Binding-site contacts:
Ligand atom C contacts residue ASN112 of chain 1.A at 4.0 Å.
Ligand atom CA contacts residue ZN1 of chain 1.D at 4.4 Å.
Ligand atom CA contacts residue ASN112 of chain 1.A at 3.8 Å.
Ligand atom C contacts residue HIS231 of chain 1.A at 4.0 Å.
Ligand atom CG2 contacts residue GLU143 of chain 1.A at 4.2 Å.
Ligand atom CB contacts residue LYS1 of chain 1.C at 3.4 Å.
Ligand atom O contacts residue HIS142 of chain 1.A at 4.5 Å.
Ligand atom N contacts residue LYS1 of chain 1.C at 2.7 Å (salt-bridge).
Ligand atom CG1 contacts residue ASN112 of chain 1.A at 3.8 Å.
Ligand atom O contacts residue ARG203 of chain 1.A at 2.8 Å (salt-bridge).
Ligand atom CA contacts residue LYS1 of chain 1.C at 2.4 Å.
Ligand atom CA contacts residue ALA113 of chain 1.A at 4.0 Å (hydrophobic).
Ligand atom CG2 contacts residue VAL139 of chain 1.A at 4.4 Å (hydrophobic).
Ligand atom C contacts residue LYS1 of chain 1.C at 1.3 Å.
Ligand atom CG2 contacts residue LYS1 of chain 1.C at 4.3 Å.
Ligand atom CG2 contacts residue ILE188 of chain 1.A at 4.5 Å (hydrophobic).
Ligand atom O contacts residue GLU166 of chain 1.A at 4.1 Å.
Ligand atom CA contacts residue HIS142 of chain 1.A at 4.1 Å.
Ligand atom CB contacts residue ASN112 of chain 1.A at 4.2 Å.
Ligand atom CB contacts residue VAL139 of chain 1.A at 4.5 Å (hydrophobic).
Ligand atom CA contacts residue GLU143 of chain 1.A at 3.2 Å.
Ligand atom O contacts residue LEU202 of chain 1.A at 4.2 Å.
Ligand atom CG2 contacts residue LEU202 of chain 1.A at 4.3 Å (hydrophobic).
Ligand atom O contacts residue HIS231 of chain 1.A at 3.6 Å.
Ligand atom N contacts residue ALA113 of chain 1.A at 2.7 Å (h-bond).
Ligand atom N contacts residue GLU143 of chain 1.A at 2.9 Å (salt-bridge).
Ligand atom N contacts residue ASN112 of chain 1.A at 2.8 Å (h-bond).
Ligand atom C contacts residue ARG203 of chain 1.A at 4.0 Å.
Ligand atom CG1 contacts residue LEU202 of chain 1.A at 3.7 Å (hydrophobic).
Ligand atom CG1 contacts residue LYS1 of chain 1.C at 3.4 Å.
Ligand atom CB contacts residue GLU143 of chain 1.A at 3.4 Å.
Ligand atom CG2 contacts residue ARG203 of chain 1.A at 3.8 Å.
Ligand atom CG2 contacts residue HIS142 of chain 1.A at 4.2 Å.
Ligand atom CG1 contacts residue LEU133 of chain 1.A at 4.1 Å (hydrophobic).
Ligand atom O contacts residue LYS1 of chain 1.C at 2.2 Å (salt-bridge).

The protein below binds the small molecule below.
Small molecule (SMILES): CC(C)[C@H](N)C(=O)O

Sequence of chain 1.A:
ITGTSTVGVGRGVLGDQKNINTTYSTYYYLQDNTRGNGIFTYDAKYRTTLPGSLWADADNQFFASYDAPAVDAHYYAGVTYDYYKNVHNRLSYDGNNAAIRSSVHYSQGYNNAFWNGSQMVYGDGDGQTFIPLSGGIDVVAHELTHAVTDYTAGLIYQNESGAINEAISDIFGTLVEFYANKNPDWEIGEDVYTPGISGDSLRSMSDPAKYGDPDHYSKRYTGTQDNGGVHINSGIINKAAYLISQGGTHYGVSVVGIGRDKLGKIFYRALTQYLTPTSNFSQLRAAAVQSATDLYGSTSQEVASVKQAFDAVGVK